This protein binds this small molecule.
Small molecule (SMILES): OC[C@H]1O[C@H](O)[C@H](O)[C@@H](O)[C@H]1O

Binding-site contacts:
Ligand atom C3 contacts residue TYR78 of chain 1.A at 3.7 Å (hydrophobic).
Ligand atom C5 contacts residue ASP125 of chain 1.A at 3.9 Å.
Ligand atom C5 contacts residue TYR78 of chain 1.A at 3.6 Å (hydrophobic).
Ligand atom C6 contacts residue NBZ1 of chain 1.I at 4.2 Å.
Ligand atom O3 contacts residue GLY1 of chain 1.A at 2.8 Å (h-bond).
Ligand atom C1 contacts residue TYR122 of chain 1.A at 3.6 Å (hydrophobic).
Ligand atom C4 contacts residue ASP125 of chain 1.A at 3.5 Å.
Ligand atom C4 contacts residue GLY1 of chain 1.A at 3.7 Å.
Ligand atom O1 contacts residue NBZ1 of chain 1.I at 1.4 Å.
Ligand atom C1 contacts residue NBZ1 of chain 1.I at 2.6 Å.
Ligand atom O1 contacts residue TYR78 of chain 1.A at 3.5 Å (h-bond).
Ligand atom O4 contacts residue ASP125 of chain 1.A at 2.9 Å (salt-bridge).
Ligand atom C6 contacts residue ASP125 of chain 1.A at 3.2 Å.
Ligand atom C6 contacts residue TYR122 of chain 1.A at 4.0 Å (hydrophobic).
Ligand atom C2 contacts residue NBZ1 of chain 1.I at 3.7 Å.
Ligand atom C6 contacts residue TRP123 of chain 1.A at 3.8 Å (hydrophobic).
Ligand atom O5 contacts residue GLY121 of chain 1.A at 3.8 Å.
Ligand atom O6 contacts residue TRP123 of chain 1.A at 3.0 Å (h-bond).
Ligand atom O6 contacts residue VAL80 of chain 1.A at 4.1 Å.
Ligand atom C5 contacts residue TYR122 of chain 1.A at 4.1 Å (hydrophobic).
Ligand atom O2 contacts residue PHE47 of chain 1.A at 4.1 Å.
Ligand atom O4 contacts residue GLY121 of chain 1.A at 3.4 Å.
Ligand atom O4 contacts residue GLY1 of chain 1.A at 2.8 Å (h-bond).
Ligand atom O6 contacts residue TYR122 of chain 1.A at 3.0 Å (h-bond).
Ligand atom O1 contacts residue TYR122 of chain 1.A at 4.3 Å.
Ligand atom C4 contacts residue TYR78 of chain 1.A at 3.7 Å (hydrophobic).
Ligand atom O2 contacts residue NBZ1 of chain 1.I at 3.9 Å.
Ligand atom O5 contacts residue TYR122 of chain 1.A at 3.0 Å (h-bond).
Ligand atom C2 contacts residue PHE47 of chain 1.A at 4.0 Å (hydrophobic).
Ligand atom C3 contacts residue GLY1 of chain 1.A at 3.7 Å.
Ligand atom C2 contacts residue GLY1 of chain 1.A at 4.2 Å.
Ligand atom O5 contacts residue NBZ1 of chain 1.I at 3.2 Å.
Ligand atom C6 contacts residue VAL80 of chain 1.A at 3.9 Å (hydrophobic).
Ligand atom O6 contacts residue GLY121 of chain 1.A at 3.7 Å.
Ligand atom O6 contacts residue ASP125 of chain 1.A at 2.8 Å (salt-bridge).
Ligand atom C6 contacts residue TYR78 of chain 1.A at 3.7 Å (hydrophobic).
Ligand atom C3 contacts residue NBZ1 of chain 1.I at 4.3 Å.
Ligand atom O4 contacts residue TYR122 of chain 1.A at 4.3 Å.
Ligand atom C5 contacts residue NBZ1 of chain 1.I at 3.6 Å.
Ligand atom C2 contacts residue GLY121 of chain 1.A at 4.3 Å.

Sequence of chain 1.A:
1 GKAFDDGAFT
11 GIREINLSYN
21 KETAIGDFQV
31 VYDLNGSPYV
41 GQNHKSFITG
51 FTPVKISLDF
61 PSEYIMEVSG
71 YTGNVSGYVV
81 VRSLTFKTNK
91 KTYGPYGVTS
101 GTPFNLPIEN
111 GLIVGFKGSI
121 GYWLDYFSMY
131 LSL